Sequence of chain 1.A:
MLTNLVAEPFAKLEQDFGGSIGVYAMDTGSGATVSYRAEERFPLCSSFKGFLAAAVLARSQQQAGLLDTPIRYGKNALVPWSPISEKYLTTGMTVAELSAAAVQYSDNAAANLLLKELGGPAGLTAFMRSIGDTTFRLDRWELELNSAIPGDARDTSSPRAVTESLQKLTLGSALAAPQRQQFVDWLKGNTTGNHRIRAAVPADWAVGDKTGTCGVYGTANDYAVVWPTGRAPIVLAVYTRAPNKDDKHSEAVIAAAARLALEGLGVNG

The protein below binds the small molecule below.
Small molecule (SMILES): Cc1cc(Br)c2c(CP(=O)(O)O)cc(=O)oc2c1

Binding-site contacts:
Ligand atom C03 contacts residue PHE147 of chain 1.A at 3.9 Å (hydrophobic).
Ligand atom C01 contacts residue ALA75 of chain 1.A at 4.3 Å (hydrophobic).
Ligand atom C02 contacts residue ARG79 of chain 1.A at 3.7 Å.
Ligand atom BR05 contacts residue PHE147 of chain 1.A at 4.0 Å.
Ligand atom O10 contacts residue ARG79 of chain 1.A at 4.5 Å.
Ligand atom C03 contacts residue ARG79 of chain 1.A at 3.7 Å.
Ligand atom C06 contacts residue ARG79 of chain 1.A at 4.0 Å.
Ligand atom O15 contacts residue SER150 of chain 1.A at 4.5 Å.
Ligand atom C01 contacts residue PHE147 of chain 1.A at 4.0 Å (hydrophobic).
Ligand atom C07 contacts residue SER150 of chain 1.A at 4.0 Å.
Ligand atom C03 contacts residue ALA75 of chain 1.A at 4.3 Å (hydrophobic).
Ligand atom C17 contacts residue ARG79 of chain 1.A at 3.9 Å.
Ligand atom C04 contacts residue ARG79 of chain 1.A at 3.9 Å.
Ligand atom C18 contacts residue ARG79 of chain 1.A at 3.8 Å.
Ligand atom C08 contacts residue SER150 of chain 1.A at 4.2 Å.
Ligand atom O16 contacts residue PHE147 of chain 1.A at 3.6 Å.
Ligand atom C01 contacts residue LEU138 of chain 1.A at 3.9 Å (hydrophobic).
Ligand atom C17 contacts residue GLY143 of chain 1.A at 4.3 Å.
Ligand atom C14 contacts residue ALA146 of chain 1.A at 3.7 Å (hydrophobic).
Ligand atom C02 contacts residue GLY143 of chain 1.A at 3.7 Å.
Ligand atom C06 contacts residue PHE147 of chain 1.A at 4.2 Å (hydrophobic).
Ligand atom C01 contacts residue GLY143 of chain 1.A at 3.3 Å.
Ligand atom BR05 contacts residue ARG79 of chain 1.A at 4.2 Å.
Ligand atom C14 contacts residue PHE147 of chain 1.A at 4.3 Å (hydrophobic).
Ligand atom C17 contacts residue ALA146 of chain 1.A at 4.1 Å (hydrophobic).
Ligand atom C06 contacts residue SER150 of chain 1.A at 4.4 Å.
Ligand atom C13 contacts residue ALA146 of chain 1.A at 4.5 Å (hydrophobic).
Ligand atom C04 contacts residue PHE147 of chain 1.A at 3.7 Å (hydrophobic).
Ligand atom C18 contacts residue GLY143 of chain 1.A at 3.3 Å.
Ligand atom C18 contacts residue ALA146 of chain 1.A at 4.2 Å (hydrophobic).
Ligand atom O16 contacts residue ALA146 of chain 1.A at 3.5 Å.
Ligand atom C17 contacts residue PHE147 of chain 1.A at 3.7 Å (hydrophobic).
Ligand atom C01 contacts residue ARG79 of chain 1.A at 3.9 Å.
Ligand atom C02 contacts residue PHE147 of chain 1.A at 3.6 Å (hydrophobic).
Ligand atom C13 contacts residue SER150 of chain 1.A at 3.7 Å.
Ligand atom C18 contacts residue PHE147 of chain 1.A at 3.5 Å (hydrophobic).
Ligand atom BR05 contacts residue ALA78 of chain 1.A at 3.9 Å.
Ligand atom O15 contacts residue ALA146 of chain 1.A at 3.7 Å.
Ligand atom C14 contacts residue SER150 of chain 1.A at 4.1 Å.